Sequence of chain 1.G:
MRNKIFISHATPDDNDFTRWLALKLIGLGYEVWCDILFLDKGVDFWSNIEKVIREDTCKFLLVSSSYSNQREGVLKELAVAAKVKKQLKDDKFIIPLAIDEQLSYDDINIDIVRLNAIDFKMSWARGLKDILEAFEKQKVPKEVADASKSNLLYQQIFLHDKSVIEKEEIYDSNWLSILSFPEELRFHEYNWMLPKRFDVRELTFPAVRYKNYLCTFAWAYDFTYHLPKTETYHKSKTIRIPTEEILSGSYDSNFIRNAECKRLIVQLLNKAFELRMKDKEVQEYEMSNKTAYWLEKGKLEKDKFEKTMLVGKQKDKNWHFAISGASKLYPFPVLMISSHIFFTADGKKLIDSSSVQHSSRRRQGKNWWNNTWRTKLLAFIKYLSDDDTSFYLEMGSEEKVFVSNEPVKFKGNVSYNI

Sequence of chain 1.E:
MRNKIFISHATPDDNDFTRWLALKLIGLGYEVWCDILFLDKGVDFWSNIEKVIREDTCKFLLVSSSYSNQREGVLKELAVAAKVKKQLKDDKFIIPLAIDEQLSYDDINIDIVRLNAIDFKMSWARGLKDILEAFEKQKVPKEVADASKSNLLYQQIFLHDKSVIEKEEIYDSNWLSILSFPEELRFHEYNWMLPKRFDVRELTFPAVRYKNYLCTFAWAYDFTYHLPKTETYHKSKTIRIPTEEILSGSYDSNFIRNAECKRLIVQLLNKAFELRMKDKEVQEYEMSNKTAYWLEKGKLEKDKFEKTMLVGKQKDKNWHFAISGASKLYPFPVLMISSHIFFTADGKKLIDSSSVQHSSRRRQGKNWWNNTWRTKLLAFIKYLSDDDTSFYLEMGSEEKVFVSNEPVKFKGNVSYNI

Binding-site contacts:
Ligand atom C6 contacts residue ILE108 of chain 1.E at 3.9 Å (hydrophobic).
Ligand atom N7 contacts residue ASN116 of chain 1.E at 2.9 Å (h-bond).
Ligand atom C4D contacts residue GLU77 of chain 1.G at 3.6 Å.
Ligand atom C3D contacts residue ASP35 of chain 1.G at 3.5 Å.
Ligand atom O2B contacts residue VAL74 of chain 1.G at 3.8 Å.
Ligand atom C8 contacts residue TYR105 of chain 1.E at 3.6 Å (hydrophobic).
Ligand atom N1 contacts residue ILE108 of chain 1.E at 3.8 Å.
Ligand atom C5D contacts residue HIS9 of chain 1.G at 3.4 Å.
Ligand atom O1D contacts residue PHE45 of chain 1.G at 3.8 Å.
Ligand atom O2B contacts residue GLU72 of chain 1.G at 3.5 Å (salt-bridge).
Ligand atom C8 contacts residue ASN116 of chain 1.E at 3.2 Å.
Ligand atom N9 contacts residue ASN116 of chain 1.E at 3.9 Å.
Ligand atom C5 contacts residue TYR105 of chain 1.E at 3.5 Å (hydrophobic).
Ligand atom C2D contacts residue ASP35 of chain 1.G at 3.3 Å.
Ligand atom N6 contacts residue TYR105 of chain 1.E at 3.3 Å.
Ligand atom C4 contacts residue TYR105 of chain 1.E at 3.6 Å (hydrophobic).
Ligand atom O3D contacts residue GLU77 of chain 1.G at 3.3 Å (salt-bridge).
Ligand atom N3 contacts residue TYR105 of chain 1.E at 3.8 Å.
Ligand atom N9 contacts residue TYR105 of chain 1.E at 3.6 Å.
Ligand atom C3D contacts residue THR11 of chain 1.G at 3.3 Å.
Ligand atom O1B contacts residue ALA10 of chain 1.G at 3.5 Å.
Ligand atom C1D contacts residue THR11 of chain 1.G at 4.0 Å.
Ligand atom PB contacts residue ARG71 of chain 1.G at 4.0 Å.
Ligand atom C2 contacts residue TYR105 of chain 1.E at 3.7 Å (hydrophobic).
Ligand atom O1B contacts residue ARG71 of chain 1.G at 3.3 Å.
Ligand atom N6 contacts residue LEU115 of chain 1.E at 3.8 Å.
Ligand atom C5 contacts residue ASN116 of chain 1.E at 3.5 Å.
Ligand atom O2D contacts residue ILE49 of chain 1.G at 3.4 Å.
Ligand atom O2' contacts residue TYR105 of chain 1.E at 3.5 Å.
Ligand atom C6 contacts residue TYR105 of chain 1.E at 3.3 Å (hydrophobic).
Ligand atom N7 contacts residue TYR105 of chain 1.E at 3.2 Å.
Ligand atom N6 contacts residue ILE108 of chain 1.E at 3.3 Å.
Ligand atom O3D contacts residue ASP35 of chain 1.G at 3.7 Å.
Ligand atom O1B contacts residue PRO12 of chain 1.G at 4.0 Å.
Ligand atom O2B contacts residue ARG71 of chain 1.G at 3.4 Å.
Ligand atom C2D contacts residue THR11 of chain 1.G at 3.7 Å.
Ligand atom C5D contacts residue THR11 of chain 1.G at 3.8 Å.
Ligand atom N1 contacts residue TYR105 of chain 1.E at 3.6 Å.
Ligand atom O1B contacts residue THR11 of chain 1.G at 3.8 Å.
Ligand atom O2B contacts residue GLY73 of chain 1.G at 2.8 Å (h-bond).

The small molecule below binds the protein below.
Small molecule (SMILES): Nc1ncnc2c1ncn2[C@@H]1O[C@H](COP(=O)(O)OP(=O)(O)OC[C@H]2O[C@H](O)[C@H](O)[C@@H]2O)[C@@H](O)[C@H]1O